Sequence of chain 1.B:
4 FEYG

A small-molecule ligand and the protein it binds are described below.
Small molecule (SMILES): CC(=O)OC[C@H](N)C(=O)O

Sequence of chain 1.A:
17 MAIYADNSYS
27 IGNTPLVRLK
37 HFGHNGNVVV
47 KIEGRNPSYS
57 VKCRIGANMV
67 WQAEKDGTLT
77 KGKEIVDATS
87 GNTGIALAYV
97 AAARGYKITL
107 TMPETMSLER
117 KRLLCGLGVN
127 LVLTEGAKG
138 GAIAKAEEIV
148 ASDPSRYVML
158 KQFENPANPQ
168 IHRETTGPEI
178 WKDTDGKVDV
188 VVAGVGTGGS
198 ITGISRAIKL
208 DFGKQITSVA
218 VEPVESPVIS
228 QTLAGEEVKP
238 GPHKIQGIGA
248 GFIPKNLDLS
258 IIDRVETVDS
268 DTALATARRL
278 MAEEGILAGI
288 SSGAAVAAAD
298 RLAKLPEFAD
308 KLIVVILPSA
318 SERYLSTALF

Binding-site contacts:
Ligand atom CB contacts residue GLN159 of chain 1.A at 3.8 Å.
Ligand atom O contacts residue SER86 of chain 1.A at 3.4 Å (h-bond).
Ligand atom O contacts residue PLP1 of chain 1.D at 3.4 Å (h-bond).
Ligand atom OAC contacts residue SER86 of chain 1.A at 2.8 Å (h-bond).
Ligand atom CA contacts residue GLN159 of chain 1.A at 3.9 Å.
Ligand atom C1A contacts residue GLY244 of chain 1.A at 3.3 Å.
Ligand atom CA contacts residue THR89 of chain 1.A at 4.0 Å.
Ligand atom OXT contacts residue SER86 of chain 1.A at 2.4 Å (h-bond).
Ligand atom OG contacts residue PHE160 of chain 1.A at 4.1 Å.
Ligand atom OAC contacts residue GLY7 of chain 1.B at 4.0 Å.
Ligand atom O contacts residue THR85 of chain 1.A at 3.2 Å (h-bond).
Ligand atom OXT contacts residue GLN159 of chain 1.A at 2.9 Å (h-bond).
Ligand atom C contacts residue THR85 of chain 1.A at 3.4 Å.
Ligand atom OXT contacts residue THR85 of chain 1.A at 2.7 Å (h-bond).
Ligand atom OXT contacts residue GLY87 of chain 1.A at 3.8 Å.
Ligand atom CA contacts residue PLP1 of chain 1.D at 2.9 Å.
Ligand atom OAC contacts residue ILE245 of chain 1.A at 4.0 Å.
Ligand atom C2A contacts residue GLY244 of chain 1.A at 3.3 Å.
Ligand atom OAC contacts residue GLY244 of chain 1.A at 3.3 Å.
Ligand atom C2A contacts residue PHE160 of chain 1.A at 3.9 Å (hydrophobic).
Ligand atom C1A contacts residue GLY7 of chain 1.B at 3.9 Å.
Ligand atom C2A contacts residue ALA247 of chain 1.A at 3.9 Å (hydrophobic).
Ligand atom OG contacts residue SER86 of chain 1.A at 2.5 Å (h-bond).
Ligand atom C contacts residue GLN159 of chain 1.A at 3.5 Å.
Ligand atom O contacts residue GLY87 of chain 1.A at 3.7 Å.
Ligand atom O contacts residue THR89 of chain 1.A at 2.9 Å (h-bond).
Ligand atom C contacts residue SER86 of chain 1.A at 3.0 Å.
Ligand atom N contacts residue PLP1 of chain 1.D at 2.6 Å (h-bond).
Ligand atom N contacts residue SER86 of chain 1.A at 2.6 Å (h-bond).
Ligand atom C2A contacts residue GLY193 of chain 1.A at 3.4 Å.
Ligand atom CB contacts residue SER86 of chain 1.A at 3.5 Å.
Ligand atom N contacts residue GLY244 of chain 1.A at 3.3 Å (h-bond).
Ligand atom CB contacts residue PHE160 of chain 1.A at 3.7 Å (hydrophobic).
Ligand atom OG contacts residue GLY7 of chain 1.B at 3.8 Å.
Ligand atom C contacts residue PLP1 of chain 1.D at 3.6 Å.
Ligand atom C1A contacts residue SER86 of chain 1.A at 3.0 Å.
Ligand atom CA contacts residue SER86 of chain 1.A at 3.2 Å.
Ligand atom C contacts residue THR89 of chain 1.A at 3.5 Å.
Ligand atom O contacts residue ASN88 of chain 1.A at 3.2 Å (h-bond).
Ligand atom OXT contacts residue THR89 of chain 1.A at 3.9 Å.